Binding-site contacts:
Ligand atom O3 contacts residue PRO191 of chain 1.C at 4.2 Å.
Ligand atom C8 contacts residue ASN241 of chain 1.C at 3.5 Å.
Ligand atom O7 contacts residue ARG231 of chain 1.C at 3.2 Å.
Ligand atom C4 contacts residue ASN241 of chain 1.C at 4.2 Å.
Ligand atom N2 contacts residue CYS417 of chain 1.C at 4.0 Å.
Ligand atom C8 contacts residue VAL233 of chain 1.C at 3.9 Å (hydrophobic).
Ligand atom C7 contacts residue ARG231 of chain 1.C at 4.2 Å.
Ligand atom O5 contacts residue SER418 of chain 1.C at 4.3 Å.
Ligand atom C3 contacts residue ASN241 of chain 1.C at 3.7 Å.
Ligand atom O3 contacts residue ARG416 of chain 1.C at 3.0 Å (salt-bridge).
Ligand atom C7 contacts residue GLY356 of chain 1.C at 3.9 Å.
Ligand atom C1 contacts residue SER418 of chain 1.C at 4.3 Å.
Ligand atom C8 contacts residue LEU240 of chain 1.C at 4.0 Å (hydrophobic).
Ligand atom C6 contacts residue SER418 of chain 1.C at 3.6 Å.
Ligand atom N2 contacts residue ASN241 of chain 1.C at 2.9 Å (h-bond).
Ligand atom C7 contacts residue ASN241 of chain 1.C at 3.1 Å.
Ligand atom O3 contacts residue CYS355 of chain 1.C at 4.4 Å.
Ligand atom C8 contacts residue SER418 of chain 1.C at 3.7 Å.
Ligand atom C7 contacts residue CYS355 of chain 1.C at 3.8 Å (hydrophobic).
Ligand atom N2 contacts residue CYS355 of chain 1.C at 4.1 Å.
Ligand atom N2 contacts residue SER418 of chain 1.C at 4.1 Å.
Ligand atom C2 contacts residue ASN241 of chain 1.C at 2.4 Å.
Ligand atom O7 contacts residue GLY356 of chain 1.C at 3.1 Å (h-bond).
Ligand atom C7 contacts residue ASN354 of chain 1.C at 4.3 Å.
Ligand atom C8 contacts residue CYS417 of chain 1.C at 3.8 Å (hydrophobic).
Ligand atom C7 contacts residue CYS417 of chain 1.C at 4.5 Å (hydrophobic).
Ligand atom O7 contacts residue ASN354 of chain 1.C at 4.1 Å.
Ligand atom O5 contacts residue ASN241 of chain 1.C at 2.4 Å (h-bond).
Ligand atom C8 contacts residue CYS355 of chain 1.C at 3.7 Å (hydrophobic).
Ligand atom O7 contacts residue CYS355 of chain 1.C at 3.5 Å.
Ligand atom O7 contacts residue ASN241 of chain 1.C at 3.0 Å (h-bond).
Ligand atom C8 contacts residue PRO232 of chain 1.C at 3.8 Å (hydrophobic).
Ligand atom C5 contacts residue ASN241 of chain 1.C at 3.7 Å.
Ligand atom N2 contacts residue ARG416 of chain 1.C at 4.3 Å.
Ligand atom C5 contacts residue SER418 of chain 1.C at 3.7 Å.
Ligand atom C3 contacts residue ARG416 of chain 1.C at 3.9 Å.
Ligand atom C8 contacts residue ASN354 of chain 1.C at 3.6 Å.
Ligand atom C1 contacts residue ASN241 of chain 1.C at 1.5 Å.

This protein binds this small molecule.
Small molecule (SMILES): CC(=O)N[C@H]1[C@H](O[C@H]2[C@H](O)[C@@H](NC(C)=O)CO[C@@H]2CO)O[C@H](CO)[C@@H](O[C@@H]2O[C@H](CO)[C@@H](O)[C@H](O)[C@@H]2O)[C@@H]1O

Sequence of chain 1.C:
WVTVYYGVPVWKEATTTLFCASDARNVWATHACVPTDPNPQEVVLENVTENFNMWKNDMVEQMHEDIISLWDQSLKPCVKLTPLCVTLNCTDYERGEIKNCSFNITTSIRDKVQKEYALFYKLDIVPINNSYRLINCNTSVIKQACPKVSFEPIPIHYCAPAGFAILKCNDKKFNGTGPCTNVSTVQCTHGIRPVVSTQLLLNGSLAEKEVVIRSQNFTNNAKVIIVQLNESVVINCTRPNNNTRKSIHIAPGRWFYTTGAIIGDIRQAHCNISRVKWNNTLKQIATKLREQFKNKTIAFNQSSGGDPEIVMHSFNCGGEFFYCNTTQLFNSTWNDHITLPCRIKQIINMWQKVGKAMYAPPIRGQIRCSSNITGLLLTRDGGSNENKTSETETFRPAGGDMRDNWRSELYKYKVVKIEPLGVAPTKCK